Sequence of chain 1.A:
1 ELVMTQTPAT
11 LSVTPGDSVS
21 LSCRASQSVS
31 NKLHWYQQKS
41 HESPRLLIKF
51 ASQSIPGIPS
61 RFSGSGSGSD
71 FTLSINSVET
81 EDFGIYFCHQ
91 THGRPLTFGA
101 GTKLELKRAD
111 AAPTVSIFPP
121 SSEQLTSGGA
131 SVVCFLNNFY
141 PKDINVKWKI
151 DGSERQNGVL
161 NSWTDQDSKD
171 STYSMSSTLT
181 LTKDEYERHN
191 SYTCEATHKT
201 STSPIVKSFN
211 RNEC

A protein and the small-molecule ligand that binds it are described below.
Small molecule (SMILES): O=C(Nc1ccc(C[P](=O)(O)O[C@H](c2ccc([N+](=O)[O-])cc2)[C@@H](CO)NC(O)C(Cl)Cl)cc1)C(F)(F)F

Binding-site contacts:
Ligand atom C7 contacts residue TYR101 of chain 1.B at 3.7 Å (hydrophobic).
Ligand atom O6 contacts residue ARG94 of chain 1.A at 2.9 Å (salt-bridge).
Ligand atom N3 contacts residue TRP50 of chain 1.B at 3.4 Å.
Ligand atom O8 contacts residue ASN35 of chain 1.B at 2.9 Å (h-bond).
Ligand atom CL1 contacts residue LEU96 of chain 1.A at 3.7 Å.
Ligand atom O8 contacts residue TYR33 of chain 1.B at 3.3 Å.
Ligand atom CL1 contacts residue THR91 of chain 1.A at 3.8 Å.
Ligand atom CL1 contacts residue GLY93 of chain 1.A at 3.7 Å.
Ligand atom O7 contacts residue PHE105 of chain 1.B at 3.3 Å.
Ligand atom C20 contacts residue TYR99 of chain 1.B at 3.7 Å (hydrophobic).
Ligand atom C18 contacts residue TRP50 of chain 1.B at 3.5 Å (hydrophobic).
Ligand atom C6 contacts residue TYR101 of chain 1.B at 3.6 Å (hydrophobic).
Ligand atom O4 contacts residue TYR101 of chain 1.B at 3.0 Å.
Ligand atom C14 contacts residue HIS92 of chain 1.A at 3.2 Å.
Ligand atom C17 contacts residue TYR33 of chain 1.B at 3.6 Å (hydrophobic).
Ligand atom C17 contacts residue TYR99 of chain 1.B at 3.6 Å (hydrophobic).
Ligand atom O6 contacts residue TRP50 of chain 1.B at 3.4 Å.
Ligand atom P1 contacts residue TYR99 of chain 1.B at 3.7 Å.
Ligand atom C8 contacts residue TYR101 of chain 1.B at 3.4 Å (hydrophobic).
Ligand atom O8 contacts residue TYR99 of chain 1.B at 3.4 Å.
Ligand atom O7 contacts residue TRP50 of chain 1.B at 3.6 Å.
Ligand atom CL1 contacts residue HIS92 of chain 1.A at 3.7 Å.
Ligand atom N3 contacts residue TYR99 of chain 1.B at 3.4 Å.
Ligand atom O7 contacts residue TYR99 of chain 1.B at 3.8 Å.
Ligand atom C18 contacts residue TYR99 of chain 1.B at 3.4 Å (hydrophobic).
Ligand atom C16 contacts residue TRP50 of chain 1.B at 3.7 Å (hydrophobic).
Ligand atom O7 contacts residue ASN35 of chain 1.B at 3.7 Å.
Ligand atom C1 contacts residue TYR99 of chain 1.B at 3.7 Å (hydrophobic).
Ligand atom C7 contacts residue TYR99 of chain 1.B at 3.8 Å (hydrophobic).
Ligand atom O7 contacts residue LEU96 of chain 1.A at 3.3 Å.
Ligand atom O8 contacts residue TRP50 of chain 1.B at 3.6 Å.
Ligand atom C17 contacts residue TRP50 of chain 1.B at 3.5 Å (hydrophobic).
Ligand atom O2 contacts residue TYR99 of chain 1.B at 2.8 Å (h-bond).
Ligand atom C5 contacts residue TYR101 of chain 1.B at 3.8 Å (hydrophobic).
Ligand atom N1 contacts residue TYR101 of chain 1.B at 3.7 Å.
Ligand atom C19 contacts residue TYR99 of chain 1.B at 3.6 Å (hydrophobic).
Ligand atom CL1 contacts residue ARG94 of chain 1.A at 3.7 Å.
Ligand atom O2 contacts residue TYR101 of chain 1.B at 3.5 Å.
Ligand atom F3 contacts residue TYR101 of chain 1.B at 3.2 Å.
Ligand atom CL2 contacts residue HIS92 of chain 1.A at 3.3 Å.

Sequence of chain 1.B:
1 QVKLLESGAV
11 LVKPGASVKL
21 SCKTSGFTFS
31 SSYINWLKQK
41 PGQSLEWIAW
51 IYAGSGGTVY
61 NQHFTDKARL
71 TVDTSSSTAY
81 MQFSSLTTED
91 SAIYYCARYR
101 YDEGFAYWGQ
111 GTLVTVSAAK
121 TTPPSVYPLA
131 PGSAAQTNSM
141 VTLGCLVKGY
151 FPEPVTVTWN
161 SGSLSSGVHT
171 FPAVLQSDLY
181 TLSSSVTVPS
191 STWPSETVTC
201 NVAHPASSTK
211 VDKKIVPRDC